Binding-site contacts:
Ligand atom C8 contacts residue HIS75 of chain 1.B at 3.5 Å.
Ligand atom C7 contacts residue HIS75 of chain 1.B at 4.5 Å.
Ligand atom O7 contacts residue HIS75 of chain 1.B at 4.1 Å.
Ligand atom C7 contacts residue ASN82 of chain 1.B at 3.9 Å.
Ligand atom C1 contacts residue ASN82 of chain 1.B at 1.4 Å.
Ligand atom O7 contacts residue ASN79 of chain 1.B at 3.1 Å (h-bond).
Ligand atom C8 contacts residue ASN79 of chain 1.B at 3.2 Å.
Ligand atom N2 contacts residue GLY78 of chain 1.B at 4.4 Å.
Ligand atom C3 contacts residue ASN82 of chain 1.B at 3.8 Å.
Ligand atom C7 contacts residue ASN79 of chain 1.B at 3.2 Å.
Ligand atom C5 contacts residue ASN82 of chain 1.B at 3.6 Å.
Ligand atom N2 contacts residue ASN82 of chain 1.B at 3.0 Å (h-bond).
Ligand atom C6 contacts residue ARG295 of chain 1.A at 3.7 Å.
Ligand atom C4 contacts residue ASN82 of chain 1.B at 4.2 Å.
Ligand atom C8 contacts residue GLY78 of chain 1.B at 4.0 Å.
Ligand atom O7 contacts residue ASN82 of chain 1.B at 4.4 Å.
Ligand atom C5 contacts residue ARG295 of chain 1.A at 4.4 Å.
Ligand atom C2 contacts residue ASN82 of chain 1.B at 2.5 Å.
Ligand atom O5 contacts residue ASN82 of chain 1.B at 2.3 Å (h-bond).
Ligand atom N2 contacts residue ASN79 of chain 1.B at 4.1 Å.
Ligand atom O7 contacts residue GLU106 of chain 1.C at 3.5 Å (salt-bridge).

Sequence of chain 1.A:
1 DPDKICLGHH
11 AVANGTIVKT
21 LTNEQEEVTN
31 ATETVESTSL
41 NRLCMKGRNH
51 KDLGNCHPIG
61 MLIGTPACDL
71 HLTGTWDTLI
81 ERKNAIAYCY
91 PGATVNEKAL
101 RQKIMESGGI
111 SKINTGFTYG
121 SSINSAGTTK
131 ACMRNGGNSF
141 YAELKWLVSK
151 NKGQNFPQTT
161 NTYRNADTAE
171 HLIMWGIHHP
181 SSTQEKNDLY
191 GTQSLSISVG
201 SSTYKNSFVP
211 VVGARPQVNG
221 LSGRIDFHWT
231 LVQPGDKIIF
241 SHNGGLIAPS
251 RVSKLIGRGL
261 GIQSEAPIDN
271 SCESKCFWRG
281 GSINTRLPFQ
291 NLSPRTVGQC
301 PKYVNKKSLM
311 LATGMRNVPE

This protein binds this small molecule.
Small molecule (SMILES): CC(=O)N[C@@H]1[C@@H](O)[C@H](O)[C@@H](CO)O[C@H]1O

Sequence of chain 1.C:
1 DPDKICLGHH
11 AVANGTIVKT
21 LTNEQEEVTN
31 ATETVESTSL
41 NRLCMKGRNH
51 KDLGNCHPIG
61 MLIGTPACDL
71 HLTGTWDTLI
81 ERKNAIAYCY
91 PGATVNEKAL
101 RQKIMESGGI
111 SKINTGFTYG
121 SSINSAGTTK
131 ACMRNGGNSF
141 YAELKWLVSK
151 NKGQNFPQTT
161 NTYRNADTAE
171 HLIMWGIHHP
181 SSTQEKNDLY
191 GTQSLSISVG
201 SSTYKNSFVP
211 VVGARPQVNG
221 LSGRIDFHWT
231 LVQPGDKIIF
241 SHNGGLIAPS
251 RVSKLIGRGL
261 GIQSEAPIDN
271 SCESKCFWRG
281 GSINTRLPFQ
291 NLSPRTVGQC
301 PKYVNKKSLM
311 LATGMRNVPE

Sequence of chain 1.B:
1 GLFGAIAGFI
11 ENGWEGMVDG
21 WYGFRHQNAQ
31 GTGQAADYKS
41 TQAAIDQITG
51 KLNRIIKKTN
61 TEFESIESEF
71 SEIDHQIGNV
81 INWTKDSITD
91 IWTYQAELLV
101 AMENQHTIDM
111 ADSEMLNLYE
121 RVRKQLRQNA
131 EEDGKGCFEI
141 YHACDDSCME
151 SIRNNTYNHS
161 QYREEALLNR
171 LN